Binding-site contacts:
Ligand atom N3B contacts residue GLN172 of chain 1.C at 3.2 Å (h-bond).
Ligand atom C2' contacts residue GLN432 of chain 1.C at 3.5 Å.
Ligand atom C4 contacts residue GLN432 of chain 1.C at 3.4 Å.
Ligand atom O2A contacts residue SER177 of chain 1.C at 2.8 Å (h-bond).
Ligand atom PB contacts residue MG1 of chain 1.X at 3.4 Å.
Ligand atom O2A contacts residue LYS175 of chain 1.C at 3.5 Å (salt-bridge).
Ligand atom O2A contacts residue GLY174 of chain 1.C at 3.1 Å.
Ligand atom O2G contacts residue MG1 of chain 1.X at 2.2 Å.
Ligand atom N9 contacts residue GLN432 of chain 1.C at 3.4 Å (h-bond).
Ligand atom N3B contacts residue MG1 of chain 1.X at 3.7 Å.
Ligand atom N3 contacts residue TYR372 of chain 1.F at 3.7 Å.
Ligand atom O1B contacts residue THR173 of chain 1.C at 3.2 Å (h-bond).
Ligand atom O3G contacts residue GLN172 of chain 1.C at 3.2 Å (h-bond).
Ligand atom C2 contacts residue TYR372 of chain 1.F at 3.6 Å (hydrophobic).
Ligand atom O2' contacts residue GLN432 of chain 1.C at 2.9 Å (h-bond).
Ligand atom O4' contacts residue PHE357 of chain 1.C at 3.4 Å.
Ligand atom O3A contacts residue GLY174 of chain 1.C at 2.9 Å (h-bond).
Ligand atom O2B contacts residue LYS175 of chain 1.C at 3.6 Å (salt-bridge).
Ligand atom N6 contacts residue GLY431 of chain 1.C at 3.7 Å.
Ligand atom PB contacts residue LYS175 of chain 1.C at 3.5 Å.
Ligand atom O5' contacts residue GLY174 of chain 1.C at 3.6 Å.
Ligand atom C5 contacts residue GLN432 of chain 1.C at 3.7 Å.
Ligand atom C6 contacts residue GLN430 of chain 1.C at 3.7 Å.
Ligand atom C8 contacts residue SER177 of chain 1.C at 3.3 Å.
Ligand atom PG contacts residue MG1 of chain 1.X at 3.5 Å.
Ligand atom PG contacts residue GLN172 of chain 1.C at 3.7 Å.
Ligand atom O2A contacts residue THR176 of chain 1.C at 3.4 Å (h-bond).
Ligand atom O2B contacts residue MG1 of chain 1.X at 2.2 Å.
Ligand atom O3A contacts residue LYS175 of chain 1.C at 3.2 Å (salt-bridge).
Ligand atom N6 contacts residue GLN430 of chain 1.C at 2.7 Å (h-bond).
Ligand atom O3G contacts residue ARG171 of chain 1.C at 3.5 Å.
Ligand atom O1B contacts residue GLN172 of chain 1.C at 3.3 Å (h-bond).
Ligand atom PA contacts residue GLY174 of chain 1.C at 3.5 Å.
Ligand atom C5' contacts residue GLN172 of chain 1.C at 3.6 Å.
Ligand atom N6 contacts residue PRO363 of chain 1.C at 3.6 Å.
Ligand atom O1G contacts residue GLN172 of chain 1.C at 2.8 Å (h-bond).
Ligand atom O2B contacts residue THR176 of chain 1.C at 3.1 Å (h-bond).
Ligand atom O1B contacts residue GLY174 of chain 1.C at 3.4 Å (h-bond).
Ligand atom O1B contacts residue LYS175 of chain 1.C at 2.5 Å (salt-bridge).
Ligand atom C2 contacts residue ARG362 of chain 1.C at 3.7 Å.

Sequence of chain 1.C:
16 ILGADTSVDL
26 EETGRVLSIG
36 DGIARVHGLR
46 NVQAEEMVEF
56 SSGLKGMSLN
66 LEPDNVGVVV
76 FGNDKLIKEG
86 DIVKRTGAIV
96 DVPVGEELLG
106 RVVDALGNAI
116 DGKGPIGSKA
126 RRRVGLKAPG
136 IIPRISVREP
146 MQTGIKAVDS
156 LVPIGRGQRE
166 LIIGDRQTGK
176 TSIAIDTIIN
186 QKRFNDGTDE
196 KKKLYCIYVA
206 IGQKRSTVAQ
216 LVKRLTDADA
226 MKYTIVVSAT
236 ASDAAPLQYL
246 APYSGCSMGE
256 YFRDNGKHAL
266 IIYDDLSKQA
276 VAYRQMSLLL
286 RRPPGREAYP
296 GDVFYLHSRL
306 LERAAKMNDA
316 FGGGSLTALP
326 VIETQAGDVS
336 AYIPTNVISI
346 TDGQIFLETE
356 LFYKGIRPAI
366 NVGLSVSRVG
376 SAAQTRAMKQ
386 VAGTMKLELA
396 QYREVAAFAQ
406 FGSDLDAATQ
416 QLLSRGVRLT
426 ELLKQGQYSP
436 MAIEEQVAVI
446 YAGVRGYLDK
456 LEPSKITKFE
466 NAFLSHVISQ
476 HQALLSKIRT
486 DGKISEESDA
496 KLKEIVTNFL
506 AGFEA

The protein below binds the small molecule below.
Small molecule (SMILES): Nc1ncnc2c1ncn2[C@@H]1O[C@H](CO[P](=O)(O)O[P](=O)(O)NP(=O)(O)O)[C@@H](O)[C@H]1O

Sequence of chain 1.F:
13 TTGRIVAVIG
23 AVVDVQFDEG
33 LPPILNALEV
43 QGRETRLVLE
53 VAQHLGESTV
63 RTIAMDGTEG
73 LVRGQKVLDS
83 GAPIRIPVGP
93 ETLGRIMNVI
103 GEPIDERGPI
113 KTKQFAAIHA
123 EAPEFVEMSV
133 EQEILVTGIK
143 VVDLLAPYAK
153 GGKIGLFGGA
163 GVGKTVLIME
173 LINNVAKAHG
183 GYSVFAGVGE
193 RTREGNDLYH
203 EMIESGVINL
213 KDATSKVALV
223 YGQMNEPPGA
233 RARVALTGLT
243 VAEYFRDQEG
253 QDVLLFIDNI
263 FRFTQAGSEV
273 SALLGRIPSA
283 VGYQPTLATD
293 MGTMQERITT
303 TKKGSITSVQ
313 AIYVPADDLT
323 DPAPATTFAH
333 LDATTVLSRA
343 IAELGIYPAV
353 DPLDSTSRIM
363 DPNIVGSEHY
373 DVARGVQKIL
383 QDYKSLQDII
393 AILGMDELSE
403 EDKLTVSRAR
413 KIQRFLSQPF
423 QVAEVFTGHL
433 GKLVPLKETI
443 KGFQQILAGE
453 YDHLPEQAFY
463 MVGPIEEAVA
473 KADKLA